Sequence of chain 44.C:
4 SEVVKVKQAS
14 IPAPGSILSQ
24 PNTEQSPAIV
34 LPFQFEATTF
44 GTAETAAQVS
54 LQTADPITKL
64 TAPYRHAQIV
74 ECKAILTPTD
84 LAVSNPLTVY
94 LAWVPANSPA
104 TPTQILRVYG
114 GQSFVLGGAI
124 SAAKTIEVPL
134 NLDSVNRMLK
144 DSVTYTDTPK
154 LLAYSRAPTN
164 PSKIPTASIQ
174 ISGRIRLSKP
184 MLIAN

Binding-site contacts:
Ligand atom O3' contacts residue LYS8 of chain 44.C at 3.8 Å.
Ligand atom C2' contacts residue GLU74 of chain 44.C at 4.1 Å.
Ligand atom O2' contacts residue ASN134 of chain 44.C at 3.2 Å (h-bond).
Ligand atom C2' contacts residue ASN134 of chain 44.C at 4.3 Å.
Ligand atom OP1 contacts residue PRO132 of chain 44.C at 3.6 Å.
Ligand atom O5' contacts residue LYS8 of chain 44.C at 4.5 Å.
Ligand atom OP2 contacts residue LYS10 of chain 44.C at 2.9 Å.
Ligand atom O4' contacts residue GLU74 of chain 44.C at 3.7 Å.
Ligand atom P contacts residue LYS8 of chain 44.C at 3.0 Å.
Ligand atom P contacts residue LYS10 of chain 44.C at 4.0 Å.
Ligand atom OP2 contacts residue LYS8 of chain 44.C at 2.9 Å (salt-bridge).
Ligand atom O2' contacts residue LEU135 of chain 44.C at 4.3 Å.
Ligand atom OP1 contacts residue LYS8 of chain 44.C at 2.6 Å (salt-bridge).
Ligand atom O2' contacts residue GLU74 of chain 44.C at 3.2 Å.
Ligand atom OP1 contacts residue ASN134 of chain 44.C at 4.2 Å.
Ligand atom C4' contacts residue GLU74 of chain 44.C at 3.9 Å.
Ligand atom OP1 contacts residue LYS10 of chain 44.C at 4.3 Å.
Ligand atom O3' contacts residue ASN134 of chain 44.C at 4.2 Å.
Ligand atom C1' contacts residue GLU74 of chain 44.C at 3.8 Å.

The small molecule below binds the protein below.
Small molecule (SMILES): Nc1ccn([C@@H]2O[C@H](CO[P](=O)(O)O[C@H]3[C@@H](O)[C@H](n4ccc(N)nc4=O)O[C@@H]3CO[P](=O)(O)O[C@H]3[C@@H](O)[C@H](n4ccc(N)nc4=O)O[C@@H]3CO)[C@@H](O)[C@H]2O)c(=O)n1